This small molecule binds to this protein.
Small molecule (SMILES): Cn1nc(NS(C)(=O)=O)c2c(Cl)ccc(-n3c([C@H](Cc4cc(F)cc(F)c4)NC(=O)Cn4nc(C(F)(F)F)c5c4CCC=C5)nc4ncccc4c3=O)c21

Binding-site contacts:
Ligand atom C34 contacts residue LYS70 of chain 6.A at 3.6 Å.
Ligand atom N37 contacts residue ASN57 of chain 6.A at 2.6 Å (h-bond).
Ligand atom C30 contacts residue LEU56 of chain 6.A at 3.6 Å (hydrophobic).
Ligand atom C14 contacts residue TYR130 of chain 6.A at 3.4 Å (hydrophobic).
Ligand atom N25 contacts residue ASN57 of chain 6.A at 2.9 Å (h-bond).
Ligand atom C27 contacts residue ASN57 of chain 6.A at 3.6 Å.
Ligand atom C48 contacts residue GLN63 of chain 6.A at 3.5 Å.
Ligand atom C30 contacts residue ASN57 of chain 6.A at 3.2 Å.
Ligand atom F32 contacts residue LEU56 of chain 6.A at 3.1 Å.
Ligand atom C20 contacts residue GLY106 of chain 6.A at 3.5 Å.
Ligand atom F32 contacts residue MET66 of chain 6.A at 3.2 Å.
Ligand atom C40 contacts residue ASN57 of chain 6.A at 3.4 Å.
Ligand atom CL12 contacts residue ASN74 of chain 6.A at 2.9 Å.
Ligand atom F53 contacts residue ARG173 of chain 1.A at 3.2 Å.
Ligand atom C36 contacts residue LYS70 of chain 6.A at 3.7 Å.
Ligand atom C46 contacts residue GLN63 of chain 6.A at 3.5 Å.
Ligand atom C17 contacts residue ASN53 of chain 6.A at 3.7 Å.
Ligand atom F53 contacts residue LEU172 of chain 1.A at 3.5 Å.
Ligand atom C14 contacts residue ASN53 of chain 6.A at 3.4 Å.
Ligand atom C38 contacts residue ASN57 of chain 6.A at 3.4 Å.
Ligand atom F35 contacts residue MET66 of chain 6.A at 3.6 Å.
Ligand atom C14 contacts residue ALA105 of chain 6.A at 3.7 Å (hydrophobic).
Ligand atom C04 contacts residue LYS70 of chain 6.A at 3.5 Å.
Ligand atom C28 contacts residue ASN53 of chain 6.A at 3.5 Å.
Ligand atom O18 contacts residue GLY106 of chain 6.A at 3.4 Å (h-bond).
Ligand atom F35 contacts residue LEU69 of chain 6.A at 3.2 Å.
Ligand atom F52 contacts residue LEU172 of chain 1.A at 3.4 Å.
Ligand atom N23 contacts residue ASN57 of chain 6.A at 3.7 Å.
Ligand atom O39 contacts residue LYS70 of chain 6.A at 3.3 Å.
Ligand atom C13 contacts residue TYR130 of chain 6.A at 3.5 Å (hydrophobic).
Ligand atom C48 contacts residue GLN67 of chain 6.A at 3.5 Å.
Ligand atom F35 contacts residue ILE73 of chain 6.A at 3.4 Å.
Ligand atom O18 contacts residue THR107 of chain 6.A at 3.0 Å (h-bond).
Ligand atom O09 contacts residue ASN74 of chain 6.A at 3.0 Å (h-bond).
Ligand atom F35 contacts residue LYS70 of chain 6.A at 3.2 Å.
Ligand atom C28 contacts residue ASN57 of chain 6.A at 3.5 Å.
Ligand atom C33 contacts residue MET66 of chain 6.A at 3.3 Å (hydrophobic).
Ligand atom N05 contacts residue ASN74 of chain 6.A at 3.6 Å.
Ligand atom O08 contacts residue LYS70 of chain 6.A at 3.5 Å (salt-bridge).
Ligand atom C15 contacts residue THR107 of chain 6.A at 3.7 Å.

Sequence of chain 1.A:
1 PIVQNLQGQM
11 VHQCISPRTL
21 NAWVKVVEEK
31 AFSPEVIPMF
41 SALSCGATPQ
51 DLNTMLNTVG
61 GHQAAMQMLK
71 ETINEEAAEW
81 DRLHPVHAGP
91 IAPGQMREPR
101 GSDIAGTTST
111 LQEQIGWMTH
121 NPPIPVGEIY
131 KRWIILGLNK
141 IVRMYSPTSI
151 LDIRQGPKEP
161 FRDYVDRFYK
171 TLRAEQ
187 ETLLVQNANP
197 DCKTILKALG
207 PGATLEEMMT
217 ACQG

Sequence of chain 6.A:
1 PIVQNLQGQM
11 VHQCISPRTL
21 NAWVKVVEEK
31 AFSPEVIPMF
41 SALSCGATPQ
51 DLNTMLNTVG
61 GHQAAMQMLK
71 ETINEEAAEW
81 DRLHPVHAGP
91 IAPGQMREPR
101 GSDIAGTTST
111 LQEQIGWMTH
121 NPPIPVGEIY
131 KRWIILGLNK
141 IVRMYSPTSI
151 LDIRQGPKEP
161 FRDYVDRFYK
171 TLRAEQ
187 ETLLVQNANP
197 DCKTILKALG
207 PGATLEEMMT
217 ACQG